Sequence of chain 1.L:
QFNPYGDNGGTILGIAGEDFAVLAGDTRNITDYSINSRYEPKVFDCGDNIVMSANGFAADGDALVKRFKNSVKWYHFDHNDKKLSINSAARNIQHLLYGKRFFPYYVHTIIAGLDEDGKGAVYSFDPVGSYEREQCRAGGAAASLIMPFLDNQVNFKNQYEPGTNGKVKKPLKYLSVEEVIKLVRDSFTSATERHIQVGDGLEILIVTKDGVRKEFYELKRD

This protein binds this small molecule.
Small molecule (SMILES): Cc1ccccc1CNC(=O)[C@H](Cc1ccncc1)NC(=O)[C@H](CC(=O)NCC(C)(C)C)NC(=O)C(=O)c1c[nH]c2ccccc12

Binding-site contacts:
Ligand atom C18 contacts residue ALA49 of chain 1.K at 3.6 Å (hydrophobic).
Ligand atom CL23 contacts residue GLY47 of chain 1.K at 3.3 Å.
Ligand atom C46 contacts residue SER149 of chain 1.L at 3.5 Å.
Ligand atom C44 contacts residue ALA20 of chain 1.K at 3.7 Å (hydrophobic).
Ligand atom C21 contacts residue VAL31 of chain 1.K at 2.9 Å (hydrophobic).
Ligand atom N29 contacts residue THR21 of chain 1.K at 2.8 Å (h-bond).
Ligand atom N24 contacts residue ASP145 of chain 1.L at 2.9 Å (salt-bridge).
Ligand atom C8 contacts residue TYR125 of chain 1.L at 3.6 Å (hydrophobic).
Ligand atom CL23 contacts residue MET45 of chain 1.K at 3.6 Å (hydrophobic).
Ligand atom O13 contacts residue ALA22 of chain 1.K at 3.5 Å.
Ligand atom O41 contacts residue ALA27 of chain 1.K at 3.6 Å.
Ligand atom N15 contacts residue GLY47 of chain 1.K at 3.0 Å (h-bond).
Ligand atom CL23 contacts residue ALA46 of chain 1.K at 3.5 Å (hydrophobic).
Ligand atom O37 contacts residue GLY48 of chain 1.K at 3.7 Å.
Ligand atom C34 contacts residue GLY47 of chain 1.K at 3.4 Å.
Ligand atom N40 contacts residue SER149 of chain 1.L at 3.5 Å (h-bond).
Ligand atom C17 contacts residue LYS33 of chain 1.K at 3.7 Å.
Ligand atom C26 contacts residue THR21 of chain 1.K at 3.6 Å.
Ligand atom C38 contacts residue ASP145 of chain 1.L at 3.5 Å.
Ligand atom C36 contacts residue THR21 of chain 1.K at 3.6 Å.
Ligand atom C16 contacts residue THR1 of chain 1.K at 3.1 Å.
Ligand atom O12 contacts residue PRO146 of chain 1.L at 3.6 Å.
Ligand atom C20 contacts residue ALA49 of chain 1.K at 3.7 Å (hydrophobic).
Ligand atom C19 contacts residue ALA49 of chain 1.K at 3.6 Å (hydrophobic).
Ligand atom C28 contacts residue THR21 of chain 1.K at 3.4 Å.
Ligand atom C16 contacts residue LYS33 of chain 1.K at 3.6 Å.
Ligand atom O27 contacts residue ALA20 of chain 1.K at 3.2 Å.
Ligand atom O37 contacts residue ALA49 of chain 1.K at 2.9 Å (h-bond).
Ligand atom C35 contacts residue THR21 of chain 1.K at 3.7 Å.
Ligand atom C45 contacts residue ARG156 of chain 1.L at 3.5 Å.
Ligand atom C45 contacts residue SER143 of chain 1.L at 3.5 Å.
Ligand atom C22 contacts residue LYS33 of chain 1.K at 3.7 Å.
Ligand atom N40 contacts residue ASP145 of chain 1.L at 3.7 Å.
Ligand atom O12 contacts residue VAL147 of chain 1.L at 3.7 Å.
Ligand atom C39 contacts residue ASP145 of chain 1.L at 3.7 Å.
Ligand atom C26 contacts residue GLY47 of chain 1.K at 3.3 Å.
Ligand atom C22 contacts residue VAL31 of chain 1.K at 3.4 Å (hydrophobic).
Ligand atom O27 contacts residue THR21 of chain 1.K at 2.9 Å (h-bond).
Ligand atom O12 contacts residue ASP145 of chain 1.L at 3.0 Å (salt-bridge).
Ligand atom C25 contacts residue GLY47 of chain 1.K at 3.6 Å.

Sequence of chain 1.K:
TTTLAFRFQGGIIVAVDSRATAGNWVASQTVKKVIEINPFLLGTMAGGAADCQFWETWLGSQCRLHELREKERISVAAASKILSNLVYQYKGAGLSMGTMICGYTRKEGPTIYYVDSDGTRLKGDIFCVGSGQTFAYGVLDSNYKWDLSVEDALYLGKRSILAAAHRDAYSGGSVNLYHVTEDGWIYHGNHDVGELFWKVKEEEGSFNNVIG